Sequence of chain 1.A:
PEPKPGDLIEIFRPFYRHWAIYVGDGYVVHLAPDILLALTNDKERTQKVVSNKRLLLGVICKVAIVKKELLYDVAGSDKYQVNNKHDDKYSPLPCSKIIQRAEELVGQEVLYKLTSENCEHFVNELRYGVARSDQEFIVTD

Sequence of chain 1.B:
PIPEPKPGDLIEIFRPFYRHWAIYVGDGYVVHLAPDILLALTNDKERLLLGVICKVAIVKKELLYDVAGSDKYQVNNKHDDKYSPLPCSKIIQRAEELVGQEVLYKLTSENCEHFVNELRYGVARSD

Binding-site contacts:
Ligand atom O2 contacts residue THR123 of chain 1.A at 4.4 Å.
Ligand atom C7 contacts residue PHE23 of chain 2.A at 3.8 Å (hydrophobic).
Ligand atom C7 contacts residue LEU122 of chain 1.A at 4.5 Å (hydrophobic).
Ligand atom C7 contacts residue GLY66 of chain 1.A at 3.9 Å.
Ligand atom C2 contacts residue LEU122 of chain 1.A at 4.3 Å (hydrophobic).
Ligand atom C1 contacts residue HIS26 of chain 1.B at 4.4 Å.
Ligand atom C5 contacts residue LEU122 of chain 1.A at 3.5 Å (hydrophobic).
Ligand atom C1 contacts residue LEU39 of chain 1.B at 3.9 Å (hydrophobic).
Ligand atom C6 contacts residue PRO41 of chain 1.B at 4.3 Å (hydrophobic).
Ligand atom C3 contacts residue TYR24 of chain 1.B at 3.9 Å (hydrophobic).
Ligand atom C4 contacts residue LEU122 of chain 1.A at 4.2 Å (hydrophobic).
Ligand atom C6 contacts residue TYR24 of chain 1.B at 4.0 Å (hydrophobic).
Ligand atom C1 contacts residue CYS127 of chain 1.A at 1.8 Å (hydrophobic).
Ligand atom O2 contacts residue TRP27 of chain 1.B at 3.1 Å (h-bond).
Ligand atom C5 contacts residue GLY66 of chain 1.A at 4.1 Å.
Ligand atom C5 contacts residue TYR24 of chain 1.B at 3.8 Å (hydrophobic).
Ligand atom C2 contacts residue CYS127 of chain 1.A at 2.8 Å (hydrophobic).
Ligand atom C3 contacts residue THR123 of chain 1.A at 4.1 Å.
Ligand atom C1 contacts residue THR123 of chain 1.A at 4.0 Å.
Ligand atom C4 contacts residue TYR24 of chain 1.B at 3.5 Å (hydrophobic).
Ligand atom C2 contacts residue PRO41 of chain 1.B at 4.4 Å (hydrophobic).
Ligand atom C2 contacts residue HIS26 of chain 1.B at 3.8 Å.
Ligand atom O2 contacts residue SER124 of chain 1.A at 4.4 Å.
Ligand atom C3 contacts residue LEU122 of chain 1.A at 4.2 Å (hydrophobic).
Ligand atom C6 contacts residue LEU122 of chain 1.A at 4.4 Å (hydrophobic).
Ligand atom O2 contacts residue HIS26 of chain 1.B at 3.5 Å.
Ligand atom C3 contacts residue SER124 of chain 1.A at 4.5 Å.
Ligand atom O2 contacts residue ARG25 of chain 1.B at 3.9 Å.
Ligand atom C6 contacts residue PHE23 of chain 2.A at 4.4 Å (hydrophobic).
Ligand atom C4 contacts residue PRO41 of chain 1.B at 4.1 Å (hydrophobic).
Ligand atom C2 contacts residue LEU39 of chain 1.B at 3.8 Å (hydrophobic).
Ligand atom C7 contacts residue VAL67 of chain 1.A at 4.0 Å (hydrophobic).
Ligand atom C3 contacts residue CYS127 of chain 1.A at 3.5 Å (hydrophobic).
Ligand atom C2 contacts residue TYR24 of chain 1.B at 4.5 Å (hydrophobic).
Ligand atom O2 contacts residue CYS127 of chain 1.A at 2.6 Å (h-bond).
Ligand atom C1 contacts residue TRP27 of chain 1.B at 4.2 Å (hydrophobic).

Sequence of chain 2.A:
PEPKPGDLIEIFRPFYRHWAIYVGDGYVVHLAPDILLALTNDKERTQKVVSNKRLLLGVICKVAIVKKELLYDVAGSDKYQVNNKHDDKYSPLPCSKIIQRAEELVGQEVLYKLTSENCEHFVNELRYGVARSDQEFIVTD

The small molecule below binds the protein below.
Small molecule (SMILES): CCCCCCC(=O)O